Sequence of chain 1.A:
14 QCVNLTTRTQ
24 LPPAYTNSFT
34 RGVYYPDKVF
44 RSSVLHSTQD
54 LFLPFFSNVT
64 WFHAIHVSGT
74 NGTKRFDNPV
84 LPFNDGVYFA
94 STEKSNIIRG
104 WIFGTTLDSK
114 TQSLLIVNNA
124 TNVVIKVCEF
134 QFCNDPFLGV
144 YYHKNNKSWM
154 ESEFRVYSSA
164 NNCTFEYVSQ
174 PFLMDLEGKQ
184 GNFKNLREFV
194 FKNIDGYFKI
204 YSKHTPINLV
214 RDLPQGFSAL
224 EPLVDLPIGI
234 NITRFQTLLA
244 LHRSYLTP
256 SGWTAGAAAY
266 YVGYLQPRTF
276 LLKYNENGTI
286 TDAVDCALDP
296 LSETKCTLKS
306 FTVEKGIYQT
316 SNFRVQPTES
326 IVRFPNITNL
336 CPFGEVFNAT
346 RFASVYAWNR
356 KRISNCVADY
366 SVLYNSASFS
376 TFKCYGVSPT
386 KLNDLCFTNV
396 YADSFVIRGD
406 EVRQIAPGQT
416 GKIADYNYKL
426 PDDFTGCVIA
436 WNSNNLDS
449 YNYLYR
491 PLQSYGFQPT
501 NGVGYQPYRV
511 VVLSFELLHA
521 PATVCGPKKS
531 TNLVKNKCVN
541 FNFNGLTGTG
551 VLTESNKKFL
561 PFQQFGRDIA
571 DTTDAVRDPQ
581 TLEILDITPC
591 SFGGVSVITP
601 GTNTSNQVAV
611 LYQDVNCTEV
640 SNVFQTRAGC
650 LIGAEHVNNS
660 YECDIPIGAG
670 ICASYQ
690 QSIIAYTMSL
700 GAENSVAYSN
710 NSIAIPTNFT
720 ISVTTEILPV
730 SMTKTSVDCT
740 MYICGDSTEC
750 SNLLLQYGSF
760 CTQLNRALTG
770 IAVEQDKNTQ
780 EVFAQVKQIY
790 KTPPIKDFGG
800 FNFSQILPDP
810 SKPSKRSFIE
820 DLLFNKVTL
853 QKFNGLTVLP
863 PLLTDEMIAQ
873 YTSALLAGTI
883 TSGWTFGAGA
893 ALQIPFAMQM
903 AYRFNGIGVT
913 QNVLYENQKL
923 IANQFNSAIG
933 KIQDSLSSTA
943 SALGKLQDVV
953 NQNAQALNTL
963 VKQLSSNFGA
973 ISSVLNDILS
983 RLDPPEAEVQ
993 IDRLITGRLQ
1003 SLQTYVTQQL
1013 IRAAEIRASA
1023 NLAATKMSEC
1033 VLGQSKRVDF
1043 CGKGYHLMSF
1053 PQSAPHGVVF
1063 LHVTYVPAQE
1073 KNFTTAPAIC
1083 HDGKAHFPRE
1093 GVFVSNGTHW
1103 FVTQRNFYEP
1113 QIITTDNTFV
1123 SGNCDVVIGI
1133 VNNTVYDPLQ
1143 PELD

This protein binds this small molecule.
Small molecule (SMILES): CC(=O)N[C@@H]1[C@@H](O)[C@H](O)[C@@H](CO)O[C@H]1O

Binding-site contacts:
Ligand atom C1 contacts residue ASN603 of chain 1.A at 1.5 Å.
Ligand atom C7 contacts residue ASN603 of chain 1.A at 3.9 Å.
Ligand atom C4 contacts residue ASN603 of chain 1.A at 4.3 Å.
Ligand atom C5 contacts residue ASN603 of chain 1.A at 3.7 Å.
Ligand atom O7 contacts residue ASN603 of chain 1.A at 3.8 Å.
Ligand atom C3 contacts residue ASN603 of chain 1.A at 3.8 Å.
Ligand atom N2 contacts residue ASN603 of chain 1.A at 2.9 Å (h-bond).
Ligand atom O5 contacts residue ASN603 of chain 1.A at 2.5 Å (h-bond).
Ligand atom C2 contacts residue ASN603 of chain 1.A at 2.5 Å.